Sequence of chain 1.B:
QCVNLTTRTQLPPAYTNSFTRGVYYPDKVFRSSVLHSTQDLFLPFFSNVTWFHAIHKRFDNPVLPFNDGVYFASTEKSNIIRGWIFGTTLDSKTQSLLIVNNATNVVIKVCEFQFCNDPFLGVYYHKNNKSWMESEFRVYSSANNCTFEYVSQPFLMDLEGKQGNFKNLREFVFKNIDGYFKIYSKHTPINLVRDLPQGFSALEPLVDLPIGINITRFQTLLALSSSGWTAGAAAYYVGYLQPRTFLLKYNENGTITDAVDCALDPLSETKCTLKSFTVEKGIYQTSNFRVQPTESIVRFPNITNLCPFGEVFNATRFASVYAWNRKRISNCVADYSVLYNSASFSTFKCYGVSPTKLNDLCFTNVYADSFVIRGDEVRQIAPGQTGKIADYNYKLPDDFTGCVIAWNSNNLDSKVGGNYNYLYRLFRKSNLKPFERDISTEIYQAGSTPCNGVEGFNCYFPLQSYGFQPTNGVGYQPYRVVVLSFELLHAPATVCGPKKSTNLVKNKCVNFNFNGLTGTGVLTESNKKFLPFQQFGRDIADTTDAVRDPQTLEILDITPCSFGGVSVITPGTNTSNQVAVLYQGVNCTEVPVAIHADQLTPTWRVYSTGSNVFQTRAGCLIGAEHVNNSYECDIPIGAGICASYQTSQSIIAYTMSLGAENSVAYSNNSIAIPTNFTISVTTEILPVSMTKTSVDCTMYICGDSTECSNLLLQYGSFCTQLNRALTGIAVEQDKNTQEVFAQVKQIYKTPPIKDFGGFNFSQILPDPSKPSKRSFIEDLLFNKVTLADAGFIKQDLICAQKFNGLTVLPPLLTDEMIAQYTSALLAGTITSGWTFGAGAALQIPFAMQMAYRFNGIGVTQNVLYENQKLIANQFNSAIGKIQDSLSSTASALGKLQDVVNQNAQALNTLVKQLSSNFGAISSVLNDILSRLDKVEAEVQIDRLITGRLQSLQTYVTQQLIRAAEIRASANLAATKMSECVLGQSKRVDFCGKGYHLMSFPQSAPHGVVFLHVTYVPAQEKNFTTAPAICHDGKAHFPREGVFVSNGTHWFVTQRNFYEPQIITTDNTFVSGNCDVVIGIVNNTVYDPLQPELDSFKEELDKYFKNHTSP

This protein binds this small molecule.
Small molecule (SMILES): CC(=O)N[C@H]1[C@H](O[C@H]2[C@H](O)[C@@H](NC(C)=O)CO[C@@H]2CO)O[C@H](CO)[C@@H](O)[C@@H]1O

Sequence of chain 1.A:
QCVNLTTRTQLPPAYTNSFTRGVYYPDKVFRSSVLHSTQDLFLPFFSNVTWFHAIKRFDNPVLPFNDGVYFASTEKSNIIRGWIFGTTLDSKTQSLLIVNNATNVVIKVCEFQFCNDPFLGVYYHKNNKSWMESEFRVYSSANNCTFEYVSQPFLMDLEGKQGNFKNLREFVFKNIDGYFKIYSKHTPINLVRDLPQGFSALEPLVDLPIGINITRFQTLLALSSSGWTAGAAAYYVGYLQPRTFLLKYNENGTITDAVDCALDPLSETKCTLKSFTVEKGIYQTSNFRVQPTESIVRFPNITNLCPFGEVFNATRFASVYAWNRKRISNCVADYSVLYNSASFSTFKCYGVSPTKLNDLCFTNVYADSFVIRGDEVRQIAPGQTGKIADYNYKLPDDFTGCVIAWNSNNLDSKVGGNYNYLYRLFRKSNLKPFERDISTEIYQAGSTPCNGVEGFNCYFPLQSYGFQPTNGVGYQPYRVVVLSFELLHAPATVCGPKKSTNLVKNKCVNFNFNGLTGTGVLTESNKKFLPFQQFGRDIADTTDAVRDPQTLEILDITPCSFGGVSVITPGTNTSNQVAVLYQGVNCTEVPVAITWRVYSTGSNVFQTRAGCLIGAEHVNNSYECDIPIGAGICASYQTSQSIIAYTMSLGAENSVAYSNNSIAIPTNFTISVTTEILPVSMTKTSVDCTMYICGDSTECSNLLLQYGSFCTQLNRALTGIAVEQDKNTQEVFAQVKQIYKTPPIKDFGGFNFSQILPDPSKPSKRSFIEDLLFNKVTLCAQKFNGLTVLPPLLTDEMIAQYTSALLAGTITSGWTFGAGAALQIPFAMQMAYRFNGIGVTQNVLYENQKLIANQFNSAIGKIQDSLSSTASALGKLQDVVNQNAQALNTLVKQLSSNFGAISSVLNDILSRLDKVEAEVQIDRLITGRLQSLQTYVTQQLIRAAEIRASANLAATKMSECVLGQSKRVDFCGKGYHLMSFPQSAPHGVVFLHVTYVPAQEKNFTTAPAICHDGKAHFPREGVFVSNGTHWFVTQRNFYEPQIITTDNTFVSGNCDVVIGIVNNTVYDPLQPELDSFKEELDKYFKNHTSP

Binding-site contacts:
Ligand atom O7 contacts residue ASN165 of chain 1.B at 3.8 Å.
Ligand atom C5 contacts residue ASN164 of chain 1.B at 3.6 Å.
Ligand atom C5 contacts residue ASN165 of chain 1.B at 3.7 Å.
Ligand atom C7 contacts residue ASN165 of chain 1.B at 4.2 Å.
Ligand atom C6 contacts residue ASN164 of chain 1.B at 3.3 Å.
Ligand atom C3 contacts residue ASN165 of chain 1.B at 4.2 Å.
Ligand atom O6 contacts residue ASN164 of chain 1.B at 3.6 Å.
Ligand atom C2 contacts residue ASN165 of chain 1.B at 3.1 Å.
Ligand atom O5 contacts residue ASN165 of chain 1.B at 2.5 Å (h-bond).
Ligand atom O5 contacts residue ASN164 of chain 1.B at 3.0 Å (h-bond).
Ligand atom C1 contacts residue ASN165 of chain 1.B at 1.8 Å.
Ligand atom N2 contacts residue ASN165 of chain 1.B at 3.5 Å (h-bond).
Ligand atom N2 contacts residue TYR351 of chain 1.A at 4.4 Å.
Ligand atom C1 contacts residue ASN164 of chain 1.B at 4.0 Å.
Ligand atom C1 contacts residue GLU132 of chain 1.B at 4.4 Å.
Ligand atom O5 contacts residue GLU132 of chain 1.B at 4.2 Å.